Sequence of chain 1.G:
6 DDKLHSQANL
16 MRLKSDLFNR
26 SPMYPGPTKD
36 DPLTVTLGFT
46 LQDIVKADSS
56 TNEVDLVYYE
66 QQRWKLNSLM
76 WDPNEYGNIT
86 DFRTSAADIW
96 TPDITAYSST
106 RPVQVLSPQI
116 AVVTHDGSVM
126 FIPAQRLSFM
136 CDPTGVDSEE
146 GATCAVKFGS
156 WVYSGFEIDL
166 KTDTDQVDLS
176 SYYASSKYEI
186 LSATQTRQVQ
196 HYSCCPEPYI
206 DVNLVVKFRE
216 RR

This protein binds this small molecule.
Small molecule (SMILES): C=C1CCCC2=NC[C@H](C)[C@@H](C)C[C@@]23CCC([C@@H]2C[C@H](C)C(=O)O2)=C(C)[C@@H]3/C=C(\C)[C@@H](O)C[C@@H]2CC[C@@]3(CC[C@@]4(O[C@@H](CC[C@@]4(C)O)C1)O3)O2

Binding-site contacts:
Ligand atom C14 contacts residue TYR64 of chain 1.F at 4.0 Å (hydrophobic).
Ligand atom C7 contacts residue TYR102 of chain 1.G at 3.5 Å (hydrophobic).
Ligand atom C36 contacts residue ILE127 of chain 1.F at 3.6 Å (hydrophobic).
Ligand atom C2 contacts residue SER176 of chain 1.F at 3.6 Å.
Ligand atom C8 contacts residue TYR64 of chain 1.F at 3.6 Å (hydrophobic).
Ligand atom C10 contacts residue TRP156 of chain 1.G at 3.7 Å (hydrophobic).
Ligand atom C80 contacts residue TYR204 of chain 1.G at 3.2 Å (hydrophobic).
Ligand atom C10 contacts residue TYR64 of chain 1.F at 3.9 Å (hydrophobic).
Ligand atom C22 contacts residue TYR197 of chain 1.G at 3.6 Å (hydrophobic).
Ligand atom C3 contacts residue GLN47 of chain 1.F at 3.8 Å.
Ligand atom C35 contacts residue TRP156 of chain 1.G at 3.8 Å (hydrophobic).
Ligand atom C12 contacts residue TYR64 of chain 1.F at 3.9 Å (hydrophobic).
Ligand atom C53 contacts residue ARG88 of chain 1.F at 3.7 Å.
Ligand atom C30 contacts residue SER155 of chain 1.G at 3.2 Å.
Ligand atom C3 contacts residue TYR64 of chain 1.F at 3.4 Å (hydrophobic).
Ligand atom C38 contacts residue VAL157 of chain 1.G at 3.6 Å (hydrophobic).
Ligand atom C22 contacts residue TYR204 of chain 1.G at 4.0 Å (hydrophobic).
Ligand atom C36 contacts residue TRP156 of chain 1.G at 3.9 Å (hydrophobic).
Ligand atom C9 contacts residue TYR64 of chain 1.F at 3.6 Å (hydrophobic).
Ligand atom C38 contacts residue TRP156 of chain 1.G at 3.9 Å (hydrophobic).
Ligand atom C13 contacts residue TYR64 of chain 1.F at 3.5 Å (hydrophobic).
Ligand atom C30 contacts residue TYR102 of chain 1.G at 3.4 Å (hydrophobic).
Ligand atom C37 contacts residue ILE127 of chain 1.F at 3.9 Å (hydrophobic).
Ligand atom C33 contacts residue TRP156 of chain 1.G at 3.8 Å (hydrophobic).
Ligand atom C34 contacts residue TRP156 of chain 1.G at 3.4 Å (hydrophobic).
Ligand atom C50 contacts residue VAL157 of chain 1.G at 3.4 Å (hydrophobic).
Ligand atom C23 contacts residue TYR204 of chain 1.G at 3.7 Å (hydrophobic).
Ligand atom C7 contacts residue GLN47 of chain 1.F at 3.8 Å.
Ligand atom C14 contacts residue SER176 of chain 1.F at 3.6 Å.
Ligand atom C51 contacts residue TYR204 of chain 1.G at 3.8 Å (hydrophobic).
Ligand atom C9 contacts residue TYR102 of chain 1.G at 3.6 Å (hydrophobic).
Ligand atom O52 contacts residue TYR204 of chain 1.G at 2.6 Å (h-bond).
Ligand atom C35 contacts residue ILE127 of chain 1.F at 3.7 Å (hydrophobic).
Ligand atom C6 contacts residue TYR204 of chain 1.G at 3.6 Å (hydrophobic).
Ligand atom N31 contacts residue TRP156 of chain 1.G at 2.9 Å (h-bond).
Ligand atom O44 contacts residue TYR204 of chain 1.G at 3.4 Å (h-bond).
Ligand atom C30 contacts residue TRP156 of chain 1.G at 3.3 Å (hydrophobic).
Ligand atom C49 contacts residue VAL157 of chain 1.G at 3.7 Å (hydrophobic).
Ligand atom O6 contacts residue LYS152 of chain 1.G at 3.2 Å.
Ligand atom C6 contacts residue TRP156 of chain 1.G at 3.7 Å (hydrophobic).

Sequence of chain 1.F:
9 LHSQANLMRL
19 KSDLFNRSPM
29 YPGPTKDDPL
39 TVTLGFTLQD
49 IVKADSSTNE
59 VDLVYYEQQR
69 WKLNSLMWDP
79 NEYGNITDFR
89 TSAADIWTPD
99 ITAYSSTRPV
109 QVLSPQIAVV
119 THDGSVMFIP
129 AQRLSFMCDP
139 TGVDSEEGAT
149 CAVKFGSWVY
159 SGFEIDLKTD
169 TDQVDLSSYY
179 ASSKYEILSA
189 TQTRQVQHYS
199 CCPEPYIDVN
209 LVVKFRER